Binding-site contacts:
Ligand atom C61 contacts residue MG1 of chain 1.GX at 3.9 Å.
Ligand atom N64 contacts residue MG1 of chain 1.EX at 3.9 Å.
Ligand atom O61 contacts residue MG1 of chain 1.GX at 3.3 Å.
Ligand atom C54 contacts residue MG1 of chain 1.EX at 4.3 Å.
Ligand atom C44 contacts residue MG1 of chain 1.EX at 4.3 Å.
Ligand atom C64 contacts residue MG1 of chain 1.EX at 3.3 Å.

A protein and the small-molecule ligand that binds it are described below.
Small molecule (SMILES): NC[C@@H]1O[C@H](O[C@H]2[C@@H](O)[C@H](O[C@@H]3[C@@H](O)[C@H](N)C[C@H](N)[C@H]3O[C@H]3O[C@H](CO)[C@@H](O)[C@H](O)[C@H]3N)O[C@@H]2CO)[C@H](N)[C@@H](O)[C@@H]1O